This small molecule binds to this protein.
Small molecule (SMILES): CC(=O)N[C@@H]1[C@@H](O)[C@H](O[C@@H]2O[C@H](CO)[C@@H](O[C@@H]3O[C@H](CO)[C@@H](O[C@@H]4O[C@H](CO)[C@@H](O[C@@H]5O[C@H](CO)[C@@H](O[C@@H]6O[C@H](CO)[C@@H](O)[C@H](O)[C@H]6NC(C)=O)[C@H](O)[C@H]5NC(C)=O)[C@H](O)[C@H]4NC(C)=O)[C@H](O)[C@H]3NC(C)=O)[C@H](O)[C@H]2NC(C)=O)[C@@H](CO)O[C@H]1O

Binding-site contacts:
Ligand atom C4 contacts residue TYR351 of chain 1.C at 3.8 Å (hydrophobic).
Ligand atom O5 contacts residue TYR120 of chain 1.C at 3.7 Å.
Ligand atom C2 contacts residue ASP124 of chain 1.C at 3.5 Å.
Ligand atom O6 contacts residue TRP125 of chain 1.C at 3.8 Å.
Ligand atom C7 contacts residue ASN129 of chain 1.C at 3.6 Å.
Ligand atom O6 contacts residue GLU55 of chain 1.C at 3.6 Å (salt-bridge).
Ligand atom O7 contacts residue GLU55 of chain 1.C at 3.6 Å.
Ligand atom N2 contacts residue GLU349 of chain 1.C at 3.2 Å (salt-bridge).
Ligand atom O6 contacts residue TYR351 of chain 1.C at 3.8 Å.
Ligand atom O7 contacts residue ARG314 of chain 1.C at 3.2 Å (salt-bridge).
Ligand atom C6 contacts residue ASP149 of chain 1.C at 3.4 Å.
Ligand atom N2 contacts residue ASP124 of chain 1.C at 3.0 Å (salt-bridge).
Ligand atom O7 contacts residue ASN129 of chain 1.C at 2.6 Å (h-bond).
Ligand atom C3 contacts residue TRP125 of chain 1.C at 3.8 Å (hydrophobic).
Ligand atom O6 contacts residue TYR120 of chain 1.C at 3.6 Å.
Ligand atom C8 contacts residue TRP138 of chain 1.C at 3.3 Å (hydrophobic).
Ligand atom O6 contacts residue ASP149 of chain 1.C at 3.3 Å (salt-bridge).
Ligand atom C6 contacts residue GLU55 of chain 1.C at 3.4 Å.
Ligand atom O7 contacts residue ARG150 of chain 1.C at 3.0 Å (salt-bridge).
Ligand atom O6 contacts residue ASP137 of chain 1.C at 2.9 Å (salt-bridge).
Ligand atom O6 contacts residue TRP333 of chain 1.C at 3.7 Å.
Ligand atom C6 contacts residue ASP124 of chain 1.C at 3.3 Å.
Ligand atom O6 contacts residue ASP124 of chain 1.C at 2.6 Å (salt-bridge).
Ligand atom C8 contacts residue TRP125 of chain 1.C at 3.6 Å (hydrophobic).
Ligand atom O7 contacts residue PHE86 of chain 1.C at 3.8 Å.
Ligand atom C8 contacts residue ARG150 of chain 1.C at 3.7 Å.
Ligand atom O7 contacts residue ARG96 of chain 1.C at 2.9 Å (salt-bridge).
Ligand atom C8 contacts residue GLU349 of chain 1.C at 3.5 Å.
Ligand atom C2 contacts residue TRP138 of chain 1.C at 3.7 Å (hydrophobic).
Ligand atom C1 contacts residue ASP124 of chain 1.C at 3.6 Å.
Ligand atom C8 contacts residue TYR312 of chain 1.C at 3.6 Å (hydrophobic).
Ligand atom C3 contacts residue ASP124 of chain 1.C at 3.5 Å.
Ligand atom O5 contacts residue ASP137 of chain 1.C at 3.6 Å.
Ligand atom C2 contacts residue ASN129 of chain 1.C at 3.6 Å.
Ligand atom C2 contacts residue TYR81 of chain 1.C at 3.5 Å (hydrophobic).
Ligand atom C8 contacts residue ASP124 of chain 1.C at 3.3 Å.
Ligand atom O3 contacts residue TYR120 of chain 1.C at 3.2 Å (h-bond).
Ligand atom C4 contacts residue TYR81 of chain 1.C at 3.6 Å (hydrophobic).
Ligand atom O3 contacts residue ASN338 of chain 1.C at 3.2 Å (h-bond).
Ligand atom C7 contacts residue ARG150 of chain 1.C at 3.7 Å.

Sequence of chain 1.C:
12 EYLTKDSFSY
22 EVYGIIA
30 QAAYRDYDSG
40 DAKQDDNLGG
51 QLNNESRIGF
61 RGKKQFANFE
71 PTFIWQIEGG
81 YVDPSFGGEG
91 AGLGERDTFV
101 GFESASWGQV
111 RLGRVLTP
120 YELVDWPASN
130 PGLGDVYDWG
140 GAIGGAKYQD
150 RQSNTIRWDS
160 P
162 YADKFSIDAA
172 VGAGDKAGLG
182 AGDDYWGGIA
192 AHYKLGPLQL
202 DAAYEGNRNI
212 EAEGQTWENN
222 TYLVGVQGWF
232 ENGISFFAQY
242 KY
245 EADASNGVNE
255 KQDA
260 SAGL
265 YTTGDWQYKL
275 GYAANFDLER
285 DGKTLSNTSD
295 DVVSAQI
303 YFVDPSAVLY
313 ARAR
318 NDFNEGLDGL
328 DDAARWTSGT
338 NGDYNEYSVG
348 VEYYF